The protein below binds the small molecule below.
Small molecule (SMILES): O=c1ccn([C@@H]2O[C@H](CO[P](=O)(O)O[C@H]3[C@@H](O)[C@H](n4ccc(=O)[nH]c4=O)O[C@@H]3COP(=O)(O)O)[C@@H](O)[C@H]2O)c(=O)[nH]1

Sequence of chain 47.C:
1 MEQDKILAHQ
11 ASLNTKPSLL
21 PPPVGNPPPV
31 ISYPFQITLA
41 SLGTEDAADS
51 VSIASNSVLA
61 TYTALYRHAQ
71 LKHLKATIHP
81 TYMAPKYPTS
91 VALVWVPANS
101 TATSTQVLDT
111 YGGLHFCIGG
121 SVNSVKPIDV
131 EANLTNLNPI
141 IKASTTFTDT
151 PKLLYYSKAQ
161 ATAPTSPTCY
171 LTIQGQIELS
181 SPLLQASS

Sequence of chain 47.D:
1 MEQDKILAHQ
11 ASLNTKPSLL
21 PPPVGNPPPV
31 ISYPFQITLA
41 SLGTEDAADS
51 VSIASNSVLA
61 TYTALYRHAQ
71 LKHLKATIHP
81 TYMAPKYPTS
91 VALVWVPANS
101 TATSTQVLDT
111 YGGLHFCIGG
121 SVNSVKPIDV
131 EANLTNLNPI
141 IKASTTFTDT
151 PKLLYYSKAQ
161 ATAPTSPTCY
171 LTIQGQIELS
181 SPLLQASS

Binding-site contacts:
Ligand atom O4 contacts residue LEU114 of chain 47.C at 2.8 Å (h-bond).
Ligand atom C1' contacts residue TRP95 of chain 47.C at 2.4 Å (hydrophobic).
Ligand atom C4 contacts residue GLY113 of chain 47.C at 1.2 Å.
Ligand atom C4' contacts residue TRP95 of chain 47.C at 3.0 Å (hydrophobic).
Ligand atom O4 contacts residue GLY113 of chain 47.C at 2.0 Å.
Ligand atom C6 contacts residue VAL94 of chain 47.C at 1.8 Å (hydrophobic).
Ligand atom O4' contacts residue VAL94 of chain 47.C at 2.7 Å.
Ligand atom O3' contacts residue GLU131 of chain 47.C at 2.8 Å (salt-bridge).
Ligand atom C6 contacts residue TYR111 of chain 47.C at 3.1 Å (hydrophobic).
Ligand atom C6 contacts residue GLY113 of chain 47.C at 1.8 Å.
Ligand atom N1 contacts residue VAL94 of chain 47.C at 1.9 Å.
Ligand atom C4 contacts residue VAL94 of chain 47.C at 2.8 Å (hydrophobic).
Ligand atom C5 contacts residue VAL94 of chain 47.C at 2.5 Å (hydrophobic).
Ligand atom O2 contacts residue LEU93 of chain 47.C at 1.9 Å (h-bond).
Ligand atom C4 contacts residue VAL107 of chain 47.C at 2.6 Å (hydrophobic).
Ligand atom O2' contacts residue TRP95 of chain 47.C at 2.5 Å.
Ligand atom C4 contacts residue LEU93 of chain 47.C at 2.9 Å (hydrophobic).
Ligand atom C2 contacts residue VAL94 of chain 47.C at 1.7 Å (hydrophobic).
Ligand atom C2 contacts residue LEU93 of chain 47.C at 2.0 Å (hydrophobic).
Ligand atom O4 contacts residue GLU131 of chain 47.C at 2.6 Å (salt-bridge).
Ligand atom N3 contacts residue VAL107 of chain 47.C at 2.9 Å.
Ligand atom O5' contacts residue ASN133 of chain 47.C at 2.9 Å (h-bond).
Ligand atom C5 contacts residue GLY112 of chain 47.C at 2.6 Å.
Ligand atom C5 contacts residue THR110 of chain 47.C at 2.9 Å.
Ligand atom N3 contacts residue LEU93 of chain 47.C at 1.6 Å (h-bond).
Ligand atom C1' contacts residue VAL94 of chain 47.C at 2.6 Å (hydrophobic).
Ligand atom C6 contacts residue GLY112 of chain 47.C at 2.2 Å.
Ligand atom N3 contacts residue GLY113 of chain 47.C at 2.1 Å.
Ligand atom C4 contacts residue LEU114 of chain 47.C at 2.8 Å (hydrophobic).
Ligand atom OP1 contacts residue ASN136 of chain 47.C at 2.4 Å (h-bond).
Ligand atom C2 contacts residue GLY113 of chain 47.C at 2.8 Å.
Ligand atom C5 contacts residue GLY113 of chain 47.C at 1.2 Å.
Ligand atom N1 contacts residue GLY113 of chain 47.C at 2.8 Å.
Ligand atom OP2 contacts residue ASN133 of chain 47.C at 2.5 Å.
Ligand atom N3 contacts residue LEU114 of chain 47.C at 2.9 Å (h-bond).
Ligand atom O2 contacts residue VAL94 of chain 47.C at 1.5 Å.
Ligand atom N3 contacts residue VAL94 of chain 47.C at 2.3 Å.
Ligand atom N1 contacts residue GLY112 of chain 47.C at 2.9 Å (h-bond).
Ligand atom O4' contacts residue TRP95 of chain 47.C at 2.8 Å (h-bond).
Ligand atom O4 contacts residue VAL107 of chain 47.C at 1.8 Å.

Sequence of chain 48.C:
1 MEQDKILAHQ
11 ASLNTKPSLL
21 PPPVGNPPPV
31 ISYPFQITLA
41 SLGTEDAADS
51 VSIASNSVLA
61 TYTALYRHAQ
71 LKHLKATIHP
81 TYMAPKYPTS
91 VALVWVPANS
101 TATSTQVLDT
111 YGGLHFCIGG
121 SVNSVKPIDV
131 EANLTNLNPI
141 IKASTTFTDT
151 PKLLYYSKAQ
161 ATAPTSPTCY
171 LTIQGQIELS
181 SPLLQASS